This small molecule binds to this protein.
Small molecule (SMILES): CC(=O)N[C@H]1[C@H](O[C@H]2[C@H](O)[C@@H](NC(C)=O)CO[C@@H]2CO)O[C@H](CO)[C@@H](O[C@@H]2O[C@H](CO[C@H]3O[C@H](CO)[C@@H](O)[C@H](O)[C@@H]3O)[C@@H](O)[C@H](O[C@H]3O[C@H](CO)[C@@H](O)[C@H](O)[C@@H]3O)[C@@H]2O)[C@@H]1O

Sequence of chain 1.B:
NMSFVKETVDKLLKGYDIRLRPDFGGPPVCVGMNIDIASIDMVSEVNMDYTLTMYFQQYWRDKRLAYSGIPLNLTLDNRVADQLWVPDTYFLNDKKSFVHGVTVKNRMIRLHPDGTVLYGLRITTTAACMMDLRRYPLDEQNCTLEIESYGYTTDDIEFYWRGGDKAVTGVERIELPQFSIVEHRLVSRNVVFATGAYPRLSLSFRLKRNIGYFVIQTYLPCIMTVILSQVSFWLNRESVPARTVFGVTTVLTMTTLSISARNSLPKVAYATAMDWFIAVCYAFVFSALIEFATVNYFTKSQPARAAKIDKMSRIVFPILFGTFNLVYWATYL

Sequence of chain 1.G:
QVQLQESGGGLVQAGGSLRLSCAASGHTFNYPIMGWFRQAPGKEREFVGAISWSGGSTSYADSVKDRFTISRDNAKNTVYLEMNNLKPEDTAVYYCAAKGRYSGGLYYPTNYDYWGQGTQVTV

Binding-site contacts:
Ligand atom C8 contacts residue ASP113 of chain 1.G at 3.5 Å.
Ligand atom N2 contacts residue ASP113 of chain 1.G at 3.2 Å (salt-bridge).
Ligand atom C7 contacts residue ASN180 of chain 1.B at 3.7 Å.
Ligand atom O7 contacts residue ARG223 of chain 1.B at 2.6 Å (salt-bridge).
Ligand atom O3 contacts residue ASP113 of chain 1.G at 4.1 Å.
Ligand atom C6 contacts residue TYR31 of chain 1.G at 3.1 Å (hydrophobic).
Ligand atom C1 contacts residue SER242 of chain 1.B at 4.1 Å.
Ligand atom C2 contacts residue ASN180 of chain 1.B at 2.5 Å.
Ligand atom O7 contacts residue ASN180 of chain 1.B at 3.9 Å.
Ligand atom C2 contacts residue ARG223 of chain 1.B at 4.0 Å.
Ligand atom C7 contacts residue ASP113 of chain 1.G at 3.9 Å.
Ligand atom O6 contacts residue ASN30 of chain 1.G at 3.5 Å.
Ligand atom C3 contacts residue SER242 of chain 1.B at 3.9 Å.
Ligand atom N2 contacts residue TYR31 of chain 1.G at 4.0 Å.
Ligand atom C2 contacts residue SER242 of chain 1.B at 4.0 Å.
Ligand atom O6 contacts residue TYR31 of chain 1.G at 4.0 Å.
Ligand atom O3 contacts residue ARG227 of chain 1.B at 3.6 Å.
Ligand atom N2 contacts residue ARG223 of chain 1.B at 3.9 Å.
Ligand atom O7 contacts residue SER240 of chain 1.B at 3.8 Å.
Ligand atom C6 contacts residue SER226 of chain 1.B at 3.9 Å.
Ligand atom C1 contacts residue ASN180 of chain 1.B at 1.4 Å.
Ligand atom O6 contacts residue ARG223 of chain 1.B at 3.9 Å.
Ligand atom C8 contacts residue GLU221 of chain 1.B at 3.9 Å.
Ligand atom N2 contacts residue ASN180 of chain 1.B at 3.0 Å (h-bond).
Ligand atom C7 contacts residue SER242 of chain 1.B at 4.0 Å.
Ligand atom O5 contacts residue VAL225 of chain 1.B at 4.0 Å.
Ligand atom C8 contacts residue SER103 of chain 1.G at 4.1 Å.
Ligand atom C7 contacts residue ARG223 of chain 1.B at 3.3 Å.
Ligand atom O5 contacts residue ASN180 of chain 1.B at 2.2 Å (h-bond).
Ligand atom O7 contacts residue ARG244 of chain 1.B at 4.0 Å.
Ligand atom C5 contacts residue ASN180 of chain 1.B at 3.6 Å.
Ligand atom C8 contacts residue ARG223 of chain 1.B at 3.7 Å.
Ligand atom C3 contacts residue ASN180 of chain 1.B at 3.8 Å.
Ligand atom N2 contacts residue SER242 of chain 1.B at 3.2 Å (h-bond).
Ligand atom C1 contacts residue TYR31 of chain 1.G at 3.8 Å (hydrophobic).
Ligand atom C3 contacts residue ASP113 of chain 1.G at 4.1 Å.
Ligand atom O3 contacts residue ARG223 of chain 1.B at 3.2 Å.
Ligand atom C6 contacts residue ARG227 of chain 1.B at 3.9 Å.
Ligand atom O3 contacts residue VAL225 of chain 1.B at 4.1 Å.
Ligand atom C8 contacts residue SER242 of chain 1.B at 3.9 Å.